This protein binds this small molecule.
Small molecule (SMILES): NCC1(O)CN(C(=O)c2ccc(F)c(F)c2Nc2ccc(I)cc2F)C1

Sequence of chain 1.A:
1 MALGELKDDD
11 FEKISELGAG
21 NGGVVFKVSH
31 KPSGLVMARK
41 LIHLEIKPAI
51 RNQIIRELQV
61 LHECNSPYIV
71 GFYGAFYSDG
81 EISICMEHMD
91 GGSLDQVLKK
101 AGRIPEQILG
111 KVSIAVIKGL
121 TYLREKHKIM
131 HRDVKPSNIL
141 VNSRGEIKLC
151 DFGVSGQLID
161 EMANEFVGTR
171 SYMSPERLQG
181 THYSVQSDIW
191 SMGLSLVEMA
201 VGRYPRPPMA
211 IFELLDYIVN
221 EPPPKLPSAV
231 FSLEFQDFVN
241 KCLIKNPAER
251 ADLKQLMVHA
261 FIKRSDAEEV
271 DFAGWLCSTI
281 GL

Binding-site contacts:
Ligand atom C9 contacts residue PHE152 of chain 1.A at 3.4 Å (hydrophobic).
Ligand atom N25 contacts residue ASN21 of chain 1.A at 3.5 Å.
Ligand atom C19 contacts residue ASP151 of chain 1.A at 3.7 Å.
Ligand atom C21 contacts residue ASP151 of chain 1.A at 3.8 Å.
Ligand atom O23 contacts residue ASN138 of chain 1.A at 3.4 Å (h-bond).
Ligand atom C2 contacts residue ASP151 of chain 1.A at 3.8 Å.
Ligand atom C10 contacts residue LEU158 of chain 1.A at 3.6 Å (hydrophobic).
Ligand atom F26 contacts residue LEU58 of chain 1.A at 3.4 Å.
Ligand atom C11 contacts residue LEU158 of chain 1.A at 3.9 Å (hydrophobic).
Ligand atom C9 contacts residue LEU158 of chain 1.A at 3.7 Å (hydrophobic).
Ligand atom F22 contacts residue SER155 of chain 1.A at 3.0 Å.
Ligand atom C6 contacts residue ASP151 of chain 1.A at 3.4 Å.
Ligand atom F22 contacts residue GLY153 of chain 1.A at 3.7 Å.
Ligand atom C1 contacts residue MET86 of chain 1.A at 3.8 Å (hydrophobic).
Ligand atom F22 contacts residue PHE152 of chain 1.A at 3.4 Å.
Ligand atom N7 contacts residue ILE84 of chain 1.A at 3.6 Å.
Ligand atom O18 contacts residue LYS40 of chain 1.A at 2.6 Å (salt-bridge).
Ligand atom O23 contacts residue ASP133 of chain 1.A at 3.0 Å (salt-bridge).
Ligand atom O23 contacts residue ACP1 of chain 1.C at 3.2 Å (h-bond).
Ligand atom C16 contacts residue LYS40 of chain 1.A at 3.6 Å.
Ligand atom C10 contacts residue PHE152 of chain 1.A at 3.3 Å (hydrophobic).
Ligand atom O23 contacts residue ASP151 of chain 1.A at 3.8 Å.
Ligand atom C3 contacts residue PHE152 of chain 1.A at 3.8 Å (hydrophobic).
Ligand atom N7 contacts residue ASP151 of chain 1.A at 3.8 Å.
Ligand atom C4 contacts residue PHE152 of chain 1.A at 3.4 Å (hydrophobic).
Ligand atom N25 contacts residue ACP1 of chain 1.C at 2.7 Å (h-bond).
Ligand atom N25 contacts residue ASP133 of chain 1.A at 3.9 Å.
Ligand atom C4 contacts residue ASP151 of chain 1.A at 3.5 Å.
Ligand atom F26 contacts residue VAL154 of chain 1.A at 3.1 Å.
Ligand atom O18 contacts residue ASP151 of chain 1.A at 3.5 Å (salt-bridge).
Ligand atom C3 contacts residue ASP151 of chain 1.A at 3.7 Å.
Ligand atom F15 contacts residue LYS40 of chain 1.A at 3.8 Å.
Ligand atom F26 contacts residue PHE152 of chain 1.A at 3.5 Å.
Ligand atom I14 contacts residue VAL70 of chain 1.A at 3.4 Å.
Ligand atom C19 contacts residue ACP1 of chain 1.C at 3.8 Å.
Ligand atom F22 contacts residue VAL154 of chain 1.A at 3.1 Å.
Ligand atom F15 contacts residue ILE84 of chain 1.A at 3.6 Å.
Ligand atom C19 contacts residue LYS40 of chain 1.A at 3.5 Å.
Ligand atom F15 contacts residue ASP151 of chain 1.A at 3.2 Å.
Ligand atom C5 contacts residue ASP151 of chain 1.A at 3.5 Å.